This small molecule binds to this protein.
Small molecule (SMILES): CC(=O)N[C@@H]1[C@@H](O)[C@H](O)[C@@H](CO)O[C@H]1O

Binding-site contacts:
Ligand atom C3 contacts residue ASN59 of chain 2.A at 3.8 Å.
Ligand atom C2 contacts residue SER61 of chain 2.A at 3.1 Å.
Ligand atom C1 contacts residue ASN59 of chain 2.A at 1.4 Å.
Ligand atom C2 contacts residue ASN59 of chain 2.A at 2.5 Å.
Ligand atom C7 contacts residue SER61 of chain 2.A at 4.1 Å.
Ligand atom C1 contacts residue SER61 of chain 2.A at 3.8 Å.
Ligand atom O5 contacts residue ASN59 of chain 2.A at 2.4 Å (h-bond).
Ligand atom N2 contacts residue SER61 of chain 2.A at 2.9 Å (h-bond).
Ligand atom O7 contacts residue ASN59 of chain 2.A at 4.1 Å.
Ligand atom N2 contacts residue THR62 of chain 2.A at 3.9 Å.
Ligand atom C4 contacts residue ASN59 of chain 2.A at 4.2 Å.
Ligand atom N2 contacts residue ASN59 of chain 2.A at 2.9 Å (h-bond).
Ligand atom C7 contacts residue ASN59 of chain 2.A at 3.9 Å.
Ligand atom C5 contacts residue ASN59 of chain 2.A at 3.7 Å.
Ligand atom C7 contacts residue THR62 of chain 2.A at 4.3 Å.
Ligand atom C8 contacts residue THR62 of chain 2.A at 4.4 Å.
Ligand atom C3 contacts residue SER61 of chain 2.A at 4.4 Å.

Sequence of chain 2.A:
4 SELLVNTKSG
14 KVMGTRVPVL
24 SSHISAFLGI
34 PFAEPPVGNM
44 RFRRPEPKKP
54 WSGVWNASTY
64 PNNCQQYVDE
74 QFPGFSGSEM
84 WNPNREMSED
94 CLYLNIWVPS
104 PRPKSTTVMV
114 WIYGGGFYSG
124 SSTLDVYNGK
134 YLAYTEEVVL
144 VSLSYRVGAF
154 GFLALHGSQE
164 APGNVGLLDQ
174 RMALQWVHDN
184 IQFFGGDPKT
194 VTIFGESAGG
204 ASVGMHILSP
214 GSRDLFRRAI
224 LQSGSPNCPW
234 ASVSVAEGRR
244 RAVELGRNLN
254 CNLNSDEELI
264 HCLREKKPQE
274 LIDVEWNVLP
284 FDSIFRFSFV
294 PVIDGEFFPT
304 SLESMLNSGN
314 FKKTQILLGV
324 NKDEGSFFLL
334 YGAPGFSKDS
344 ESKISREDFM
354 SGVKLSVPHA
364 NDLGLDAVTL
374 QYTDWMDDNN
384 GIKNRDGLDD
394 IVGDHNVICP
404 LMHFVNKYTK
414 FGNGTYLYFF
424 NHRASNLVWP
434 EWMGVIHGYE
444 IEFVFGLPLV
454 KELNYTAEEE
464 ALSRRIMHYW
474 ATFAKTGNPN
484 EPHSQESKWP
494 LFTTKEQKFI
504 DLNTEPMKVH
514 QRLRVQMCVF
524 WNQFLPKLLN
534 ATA